Binding-site contacts:
Ligand atom C6 contacts residue ARG205 of chain 1.B at 3.5 Å.
Ligand atom C3 contacts residue ASN540 of chain 1.B at 3.8 Å.
Ligand atom O5 contacts residue ARG205 of chain 1.B at 3.5 Å.
Ligand atom O6 contacts residue ASP577 of chain 1.B at 4.3 Å.
Ligand atom O3 contacts residue ARG205 of chain 1.B at 4.3 Å.
Ligand atom C2 contacts residue ASP544 of chain 1.B at 4.5 Å.
Ligand atom O7 contacts residue ASN540 of chain 1.B at 4.4 Å.
Ligand atom C5 contacts residue ASN540 of chain 1.B at 3.7 Å.
Ligand atom C8 contacts residue PHE538 of chain 1.B at 3.5 Å (hydrophobic).
Ligand atom C1 contacts residue ASN207 of chain 1.B at 3.8 Å.
Ligand atom C5 contacts residue ARG205 of chain 1.B at 4.2 Å.
Ligand atom O4 contacts residue ARG205 of chain 1.B at 4.4 Å.
Ligand atom C7 contacts residue ASN540 of chain 1.B at 4.0 Å.
Ligand atom C2 contacts residue ASN540 of chain 1.B at 2.5 Å.
Ligand atom N2 contacts residue ASN540 of chain 1.B at 2.9 Å (h-bond).
Ligand atom N2 contacts residue ARG205 of chain 1.B at 3.7 Å.
Ligand atom C1 contacts residue ARG205 of chain 1.B at 4.1 Å.
Ligand atom O5 contacts residue ASN540 of chain 1.B at 2.4 Å (h-bond).
Ligand atom O5 contacts residue ASN207 of chain 1.B at 3.7 Å.
Ligand atom C4 contacts residue ASN540 of chain 1.B at 4.2 Å.
Ligand atom C3 contacts residue ARG205 of chain 1.B at 4.1 Å.
Ligand atom C1 contacts residue ASN540 of chain 1.B at 1.4 Å.
Ligand atom C7 contacts residue PHE538 of chain 1.B at 4.2 Å (hydrophobic).
Ligand atom O7 contacts residue ASP544 of chain 1.B at 3.5 Å (salt-bridge).
Ligand atom O6 contacts residue ARG205 of chain 1.B at 2.6 Å (salt-bridge).
Ligand atom C2 contacts residue ARG205 of chain 1.B at 4.3 Å.
Ligand atom O3 contacts residue ASP544 of chain 1.B at 4.0 Å.
Ligand atom N2 contacts residue PHE538 of chain 1.B at 4.5 Å.

Sequence of chain 1.B:
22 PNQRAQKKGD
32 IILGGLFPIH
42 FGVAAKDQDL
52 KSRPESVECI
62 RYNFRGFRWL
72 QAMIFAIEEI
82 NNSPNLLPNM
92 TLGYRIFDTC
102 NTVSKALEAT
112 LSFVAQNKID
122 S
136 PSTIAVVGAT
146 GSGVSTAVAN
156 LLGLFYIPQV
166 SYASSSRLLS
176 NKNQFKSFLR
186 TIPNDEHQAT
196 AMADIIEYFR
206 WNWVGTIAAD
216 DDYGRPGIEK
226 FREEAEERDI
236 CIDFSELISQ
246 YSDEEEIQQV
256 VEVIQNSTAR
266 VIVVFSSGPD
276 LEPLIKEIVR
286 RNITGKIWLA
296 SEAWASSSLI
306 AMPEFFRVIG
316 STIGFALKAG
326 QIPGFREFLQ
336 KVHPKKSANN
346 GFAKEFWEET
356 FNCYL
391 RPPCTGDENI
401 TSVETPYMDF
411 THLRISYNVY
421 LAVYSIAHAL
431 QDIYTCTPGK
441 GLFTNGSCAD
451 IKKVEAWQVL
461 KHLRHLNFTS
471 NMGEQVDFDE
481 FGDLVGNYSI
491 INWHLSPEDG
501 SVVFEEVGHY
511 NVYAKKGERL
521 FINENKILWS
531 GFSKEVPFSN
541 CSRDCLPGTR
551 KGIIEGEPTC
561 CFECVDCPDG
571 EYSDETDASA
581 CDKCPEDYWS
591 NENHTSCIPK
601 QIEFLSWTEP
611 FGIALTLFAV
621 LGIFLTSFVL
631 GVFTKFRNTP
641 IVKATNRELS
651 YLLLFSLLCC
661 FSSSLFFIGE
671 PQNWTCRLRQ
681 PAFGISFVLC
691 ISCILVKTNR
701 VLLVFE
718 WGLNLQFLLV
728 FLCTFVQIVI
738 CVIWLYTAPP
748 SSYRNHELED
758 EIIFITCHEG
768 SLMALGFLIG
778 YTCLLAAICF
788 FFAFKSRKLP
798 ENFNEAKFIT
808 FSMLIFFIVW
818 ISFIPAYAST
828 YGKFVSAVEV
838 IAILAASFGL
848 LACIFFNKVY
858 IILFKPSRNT

This small molecule binds to this protein.
Small molecule (SMILES): CC(=O)N[C@H]1[C@H](O[C@H]2[C@H](O)[C@@H](NC(C)=O)CO[C@@H]2CO)O[C@H](CO)[C@@H](O)[C@@H]1O